Binding-site contacts:
Ligand atom C2 contacts residue ASN122 of chain 1.D at 2.6 Å.
Ligand atom O5 contacts residue ASN122 of chain 1.D at 2.4 Å (h-bond).
Ligand atom C1 contacts residue THR124 of chain 1.D at 3.8 Å.
Ligand atom O5 contacts residue PHE120 of chain 1.D at 4.3 Å.
Ligand atom O6 contacts residue ASN122 of chain 1.D at 4.5 Å.
Ligand atom C3 contacts residue THR124 of chain 1.D at 4.3 Å.
Ligand atom C4 contacts residue ASN122 of chain 1.D at 4.3 Å.
Ligand atom O6 contacts residue PHE120 of chain 1.D at 4.2 Å.
Ligand atom C5 contacts residue ASN122 of chain 1.D at 3.7 Å.
Ligand atom N2 contacts residue ASN122 of chain 1.D at 3.1 Å (h-bond).
Ligand atom C6 contacts residue PHE120 of chain 1.D at 4.3 Å (hydrophobic).
Ligand atom C3 contacts residue ASN122 of chain 1.D at 3.9 Å.
Ligand atom C7 contacts residue ASN122 of chain 1.D at 4.0 Å.
Ligand atom C1 contacts residue ASN122 of chain 1.D at 1.4 Å.
Ligand atom O7 contacts residue ASN122 of chain 1.D at 4.0 Å.
Ligand atom N2 contacts residue THR124 of chain 1.D at 3.9 Å.
Ligand atom C2 contacts residue THR124 of chain 1.D at 4.2 Å.

A small-molecule ligand and the protein it binds are described below.
Small molecule (SMILES): CC(=O)N[C@@H]1[C@@H](O)[C@H](O)[C@@H](CO)O[C@H]1O

Sequence of chain 1.D:
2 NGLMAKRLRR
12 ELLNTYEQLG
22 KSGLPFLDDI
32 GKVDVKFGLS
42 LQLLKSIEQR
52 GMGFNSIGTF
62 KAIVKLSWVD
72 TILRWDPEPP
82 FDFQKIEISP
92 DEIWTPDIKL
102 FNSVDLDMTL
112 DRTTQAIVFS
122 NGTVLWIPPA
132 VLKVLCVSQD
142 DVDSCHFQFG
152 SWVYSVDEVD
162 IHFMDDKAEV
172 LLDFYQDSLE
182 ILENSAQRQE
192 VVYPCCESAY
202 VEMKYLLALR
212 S